Sequence of chain 1.A:
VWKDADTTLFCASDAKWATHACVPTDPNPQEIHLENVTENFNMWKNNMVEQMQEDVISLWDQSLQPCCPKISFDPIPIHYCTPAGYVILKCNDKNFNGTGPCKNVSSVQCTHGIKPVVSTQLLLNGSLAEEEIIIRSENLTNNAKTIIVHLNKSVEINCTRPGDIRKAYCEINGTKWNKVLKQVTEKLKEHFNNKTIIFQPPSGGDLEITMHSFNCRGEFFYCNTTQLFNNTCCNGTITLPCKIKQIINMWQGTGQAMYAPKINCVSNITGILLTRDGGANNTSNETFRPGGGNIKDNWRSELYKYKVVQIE

A small-molecule ligand and the protein it binds are described below.
Small molecule (SMILES): CC(=O)N[C@@H]1[C@@H](O)[C@H](O)[C@@H](CO)O[C@H]1O

Binding-site contacts:
Ligand atom C7 contacts residue ASN181 of chain 1.A at 2.9 Å.
Ligand atom C3 contacts residue ASN181 of chain 1.A at 3.8 Å.
Ligand atom C3 contacts residue ASN307 of chain 1.A at 4.2 Å.
Ligand atom C7 contacts residue VAL309 of chain 1.A at 4.0 Å (hydrophobic).
Ligand atom C8 contacts residue ASN181 of chain 1.A at 4.1 Å.
Ligand atom C1 contacts residue ASN307 of chain 1.A at 4.2 Å.
Ligand atom C8 contacts residue VAL309 of chain 1.A at 3.6 Å (hydrophobic).
Ligand atom O7 contacts residue GLU179 of chain 1.A at 4.3 Å.
Ligand atom O7 contacts residue ASN181 of chain 1.A at 2.9 Å (h-bond).
Ligand atom C8 contacts residue GLU179 of chain 1.A at 4.3 Å.
Ligand atom C5 contacts residue THR183 of chain 1.A at 4.4 Å.
Ligand atom C4 contacts residue ASN181 of chain 1.A at 4.3 Å.
Ligand atom C1 contacts residue ASN181 of chain 1.A at 1.5 Å.
Ligand atom C5 contacts residue ASN181 of chain 1.A at 3.8 Å.
Ligand atom C6 contacts residue THR183 of chain 1.A at 4.3 Å.
Ligand atom O5 contacts residue ASN181 of chain 1.A at 2.5 Å (h-bond).
Ligand atom C2 contacts residue ASN181 of chain 1.A at 2.4 Å.
Ligand atom N2 contacts residue ASN181 of chain 1.A at 2.7 Å (h-bond).
Ligand atom C1 contacts residue VAL309 of chain 1.A at 4.5 Å (hydrophobic).
Ligand atom N2 contacts residue VAL309 of chain 1.A at 3.8 Å.